Binding-site contacts:
Ligand atom C7 contacts residue ASN1134 of chain 1.G at 4.0 Å.
Ligand atom O6 contacts residue SER943 of chain 1.G at 3.7 Å.
Ligand atom O5 contacts residue ASN1134 of chain 1.G at 2.4 Å (h-bond).
Ligand atom O5 contacts residue SER943 of chain 1.G at 4.2 Å.
Ligand atom C4 contacts residue ASN1134 of chain 1.G at 4.2 Å.
Ligand atom O7 contacts residue GLU941 of chain 1.G at 4.4 Å.
Ligand atom C4 contacts residue SER943 of chain 1.G at 3.8 Å.
Ligand atom N2 contacts residue ASN1134 of chain 1.G at 2.9 Å (h-bond).
Ligand atom N2 contacts residue HIS1132 of chain 1.G at 4.2 Å.
Ligand atom C5 contacts residue ASN1134 of chain 1.G at 3.6 Å.
Ligand atom C3 contacts residue ASN1134 of chain 1.G at 3.8 Å.
Ligand atom C7 contacts residue GLU941 of chain 1.G at 3.9 Å.
Ligand atom N2 contacts residue GLU941 of chain 1.G at 4.1 Å.
Ligand atom O6 contacts residue ALA928 of chain 1.G at 4.4 Å.
Ligand atom C8 contacts residue HIS1132 of chain 1.G at 3.3 Å.
Ligand atom C1 contacts residue ASN1134 of chain 1.G at 1.4 Å.
Ligand atom C7 contacts residue HIS1132 of chain 1.G at 4.3 Å.
Ligand atom C2 contacts residue SER943 of chain 1.G at 4.4 Å.
Ligand atom C6 contacts residue SER943 of chain 1.G at 4.1 Å.
Ligand atom O7 contacts residue SER943 of chain 1.G at 3.6 Å.
Ligand atom C8 contacts residue SER1133 of chain 1.G at 4.4 Å.
Ligand atom O7 contacts residue SER942 of chain 1.G at 4.1 Å.
Ligand atom C2 contacts residue ASN1134 of chain 1.G at 2.5 Å.
Ligand atom C1 contacts residue SER943 of chain 1.G at 4.2 Å.
Ligand atom C8 contacts residue GLU941 of chain 1.G at 3.9 Å.
Ligand atom O3 contacts residue SER943 of chain 1.G at 3.8 Å.
Ligand atom C3 contacts residue SER943 of chain 1.G at 4.4 Å.
Ligand atom C5 contacts residue SER943 of chain 1.G at 4.1 Å.

Sequence of chain 1.G:
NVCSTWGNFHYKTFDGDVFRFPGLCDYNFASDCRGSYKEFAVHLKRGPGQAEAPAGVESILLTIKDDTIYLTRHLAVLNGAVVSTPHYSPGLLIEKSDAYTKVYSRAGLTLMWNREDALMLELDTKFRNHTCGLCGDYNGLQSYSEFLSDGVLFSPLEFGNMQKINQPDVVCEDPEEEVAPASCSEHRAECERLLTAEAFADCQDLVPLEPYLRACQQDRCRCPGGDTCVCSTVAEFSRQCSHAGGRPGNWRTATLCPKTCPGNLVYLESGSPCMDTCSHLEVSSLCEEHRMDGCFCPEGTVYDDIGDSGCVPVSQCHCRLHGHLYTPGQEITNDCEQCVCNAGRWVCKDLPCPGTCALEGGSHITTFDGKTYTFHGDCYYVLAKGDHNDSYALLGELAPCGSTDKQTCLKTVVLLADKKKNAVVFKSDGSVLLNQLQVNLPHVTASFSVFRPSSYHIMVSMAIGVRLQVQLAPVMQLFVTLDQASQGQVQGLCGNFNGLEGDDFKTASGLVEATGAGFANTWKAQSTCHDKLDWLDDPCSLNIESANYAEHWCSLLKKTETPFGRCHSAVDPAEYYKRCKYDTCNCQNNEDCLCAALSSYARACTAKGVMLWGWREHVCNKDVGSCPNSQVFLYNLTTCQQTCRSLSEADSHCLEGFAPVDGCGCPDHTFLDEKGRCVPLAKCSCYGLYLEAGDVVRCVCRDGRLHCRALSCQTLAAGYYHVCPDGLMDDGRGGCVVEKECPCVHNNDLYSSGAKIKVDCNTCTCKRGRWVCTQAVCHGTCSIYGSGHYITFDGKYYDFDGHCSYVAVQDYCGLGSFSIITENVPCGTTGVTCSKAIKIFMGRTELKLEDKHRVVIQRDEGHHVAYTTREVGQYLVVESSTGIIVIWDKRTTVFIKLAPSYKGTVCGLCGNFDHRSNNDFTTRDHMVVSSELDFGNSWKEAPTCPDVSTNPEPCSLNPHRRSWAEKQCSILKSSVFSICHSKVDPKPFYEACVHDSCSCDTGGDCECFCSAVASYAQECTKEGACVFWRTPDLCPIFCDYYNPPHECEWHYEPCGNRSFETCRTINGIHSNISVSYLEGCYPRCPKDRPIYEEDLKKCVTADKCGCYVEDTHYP

The small molecule below binds the protein below.
Small molecule (SMILES): CC(=O)N[C@H]1[C@H](O[C@H]2[C@H](O)[C@@H](NC(C)=O)CO[C@@H]2CO)O[C@H](CO)[C@@H](O)[C@@H]1O